Sequence of chain 2.A:
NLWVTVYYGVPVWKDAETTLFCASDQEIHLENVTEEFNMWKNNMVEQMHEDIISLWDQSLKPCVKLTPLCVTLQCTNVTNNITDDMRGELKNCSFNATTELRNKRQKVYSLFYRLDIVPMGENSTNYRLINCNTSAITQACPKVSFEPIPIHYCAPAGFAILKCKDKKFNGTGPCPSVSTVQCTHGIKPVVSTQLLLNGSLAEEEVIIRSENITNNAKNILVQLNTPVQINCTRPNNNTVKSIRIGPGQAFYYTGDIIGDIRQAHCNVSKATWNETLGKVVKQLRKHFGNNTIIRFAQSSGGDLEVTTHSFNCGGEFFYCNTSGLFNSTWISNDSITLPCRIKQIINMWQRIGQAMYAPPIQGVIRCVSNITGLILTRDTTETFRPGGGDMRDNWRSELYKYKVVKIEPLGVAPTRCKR

The small molecule below binds the protein below.
Small molecule (SMILES): CC(=O)N[C@@H]1[C@@H](O)[C@H](O)[C@@H](CO)O[C@H]1O

Binding-site contacts:
Ligand atom C8 contacts residue SER267 of chain 2.A at 3.7 Å.
Ligand atom C7 contacts residue ILE265 of chain 2.A at 4.2 Å (hydrophobic).
Ligand atom N2 contacts residue ASN227 of chain 2.A at 3.0 Å (h-bond).
Ligand atom C8 contacts residue ILE270 of chain 2.A at 4.0 Å (hydrophobic).
Ligand atom C1 contacts residue ASN227 of chain 2.A at 1.5 Å.
Ligand atom C5 contacts residue THR229 of chain 2.A at 4.0 Å.
Ligand atom O7 contacts residue HIS344 of chain 2.A at 3.1 Å.
Ligand atom C3 contacts residue ASN227 of chain 2.A at 3.9 Å.
Ligand atom C7 contacts residue HIS344 of chain 2.A at 3.8 Å.
Ligand atom C8 contacts residue ILE265 of chain 2.A at 3.7 Å (hydrophobic).
Ligand atom C8 contacts residue HIS344 of chain 2.A at 4.1 Å.
Ligand atom O7 contacts residue ILE265 of chain 2.A at 3.9 Å.
Ligand atom O7 contacts residue ASN227 of chain 2.A at 3.0 Å (h-bond).
Ligand atom O5 contacts residue ASN227 of chain 2.A at 2.5 Å (h-bond).
Ligand atom C8 contacts residue ASN227 of chain 2.A at 4.4 Å.
Ligand atom C7 contacts residue ASN227 of chain 2.A at 3.2 Å.
Ligand atom C1 contacts residue THR229 of chain 2.A at 3.8 Å.
Ligand atom C6 contacts residue THR229 of chain 2.A at 4.4 Å.
Ligand atom C4 contacts residue ASN227 of chain 2.A at 4.4 Å.
Ligand atom O5 contacts residue THR229 of chain 2.A at 4.0 Å.
Ligand atom C2 contacts residue ASN227 of chain 2.A at 2.5 Å.
Ligand atom C8 contacts residue ARG266 of chain 2.A at 4.4 Å.
Ligand atom C5 contacts residue ASN227 of chain 2.A at 3.8 Å.